Sequence of chain 1.C:
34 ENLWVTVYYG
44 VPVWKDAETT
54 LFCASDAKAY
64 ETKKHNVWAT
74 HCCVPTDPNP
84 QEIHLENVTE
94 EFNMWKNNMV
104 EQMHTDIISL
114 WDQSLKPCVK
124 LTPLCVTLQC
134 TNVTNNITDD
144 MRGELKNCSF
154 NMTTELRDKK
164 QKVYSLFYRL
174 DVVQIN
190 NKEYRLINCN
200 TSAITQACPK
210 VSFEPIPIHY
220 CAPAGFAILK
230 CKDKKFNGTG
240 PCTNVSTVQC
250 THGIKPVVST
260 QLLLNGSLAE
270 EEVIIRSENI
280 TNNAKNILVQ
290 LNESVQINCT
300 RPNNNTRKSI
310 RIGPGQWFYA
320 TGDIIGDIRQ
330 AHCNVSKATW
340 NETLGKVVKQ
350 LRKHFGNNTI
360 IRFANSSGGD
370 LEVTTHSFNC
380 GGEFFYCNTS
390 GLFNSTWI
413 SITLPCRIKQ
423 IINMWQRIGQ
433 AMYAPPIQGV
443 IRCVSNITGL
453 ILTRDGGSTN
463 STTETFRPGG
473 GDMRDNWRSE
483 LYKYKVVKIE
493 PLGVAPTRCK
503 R

This small molecule binds to this protein.
Small molecule (SMILES): CC(=O)N[C@@H]1[C@@H](O)[C@H](O)[C@@H](CO)O[C@H]1O

Binding-site contacts:
Ligand atom C1 contacts residue ASN291 of chain 1.C at 1.5 Å.
Ligand atom C8 contacts residue ASN291 of chain 1.C at 3.5 Å.
Ligand atom O5 contacts residue GLU270 of chain 1.C at 4.0 Å.
Ligand atom O5 contacts residue ASN291 of chain 1.C at 2.5 Å (h-bond).
Ligand atom N2 contacts residue GLU292 of chain 1.C at 4.0 Å.
Ligand atom O5 contacts residue GLU271 of chain 1.C at 4.3 Å.
Ligand atom C3 contacts residue ASN291 of chain 1.C at 3.9 Å.
Ligand atom O7 contacts residue ASN291 of chain 1.C at 4.2 Å.
Ligand atom C7 contacts residue ASN291 of chain 1.C at 3.6 Å.
Ligand atom C1 contacts residue LYS345 of chain 1.C at 4.2 Å.
Ligand atom C8 contacts residue GLU269 of chain 1.C at 3.7 Å.
Ligand atom C4 contacts residue ASN291 of chain 1.C at 4.3 Å.
Ligand atom C5 contacts residue ASN291 of chain 1.C at 3.8 Å.
Ligand atom N2 contacts residue ASN291 of chain 1.C at 2.8 Å (h-bond).
Ligand atom C2 contacts residue ASN291 of chain 1.C at 2.5 Å.
Ligand atom C7 contacts residue GLU269 of chain 1.C at 3.7 Å.
Ligand atom O7 contacts residue GLU270 of chain 1.C at 4.1 Å.
Ligand atom O7 contacts residue GLU269 of chain 1.C at 3.3 Å (salt-bridge).
Ligand atom N2 contacts residue GLU270 of chain 1.C at 4.5 Å.
Ligand atom O5 contacts residue LYS345 of chain 1.C at 4.4 Å.
Ligand atom C1 contacts residue GLU292 of chain 1.C at 4.4 Å.
Ligand atom C2 contacts residue GLU270 of chain 1.C at 3.8 Å.
Ligand atom C1 contacts residue GLU270 of chain 1.C at 3.9 Å.